Binding-site contacts:
Ligand atom C1 contacts residue LYS104 of chain 1.D at 3.6 Å.
Ligand atom C2 contacts residue LYS104 of chain 1.D at 3.6 Å.
Ligand atom C3 contacts residue ASP185 of chain 1.D at 3.7 Å.
Ligand atom O1 contacts residue ASP185 of chain 1.D at 3.9 Å.
Ligand atom C5 contacts residue TYR267 of chain 1.D at 3.6 Å (hydrophobic).
Ligand atom O3 contacts residue ASP185 of chain 1.D at 2.8 Å (salt-bridge).
Ligand atom O2 contacts residue NDP1 of chain 1.P at 3.5 Å.
Ligand atom O5 contacts residue TYR189 of chain 1.D at 3.2 Å (h-bond).
Ligand atom O6 contacts residue ILE186 of chain 1.D at 3.9 Å.
Ligand atom C1 contacts residue PHE163 of chain 1.D at 3.4 Å (hydrophobic).
Ligand atom O5 contacts residue NDP1 of chain 1.P at 3.8 Å.
Ligand atom O2 contacts residue ARG172 of chain 1.D at 3.1 Å (salt-bridge).
Ligand atom C6 contacts residue ASN248 of chain 1.D at 3.9 Å.
Ligand atom C1 contacts residue NDP1 of chain 1.P at 3.2 Å.
Ligand atom O4 contacts residue SER266 of chain 1.D at 3.7 Å.
Ligand atom C2 contacts residue PHE163 of chain 1.D at 3.6 Å (hydrophobic).
Ligand atom O1 contacts residue LYS104 of chain 1.D at 2.6 Å (salt-bridge).
Ligand atom O6 contacts residue ILE186 of chain 1.D at 3.8 Å.
Ligand atom C6 contacts residue TYR267 of chain 1.D at 3.9 Å (hydrophobic).
Ligand atom O5 contacts residue ARG132 of chain 1.D at 3.9 Å.
Ligand atom O6 contacts residue ASN248 of chain 1.D at 3.9 Å.
Ligand atom C6 contacts residue PRO263 of chain 1.D at 3.8 Å (hydrophobic).
Ligand atom O3 contacts residue PHE163 of chain 1.D at 3.4 Å.
Ligand atom C6 contacts residue ARG132 of chain 1.D at 3.8 Å.
Ligand atom C4 contacts residue PHE163 of chain 1.D at 4.1 Å (hydrophobic).
Ligand atom O2 contacts residue ASP185 of chain 1.D at 2.7 Å (salt-bridge).
Ligand atom O3 contacts residue ARG172 of chain 1.D at 3.6 Å (salt-bridge).
Ligand atom O6 contacts residue ASN248 of chain 1.D at 2.7 Å (h-bond).
Ligand atom O1 contacts residue TYR189 of chain 1.D at 2.5 Å (h-bond).
Ligand atom O5 contacts residue PHE163 of chain 1.D at 3.3 Å.
Ligand atom C1 contacts residue TYR189 of chain 1.D at 3.4 Å (hydrophobic).
Ligand atom C2 contacts residue ARG172 of chain 1.D at 4.1 Å.
Ligand atom O2 contacts residue LYS104 of chain 1.D at 3.2 Å (salt-bridge).
Ligand atom O6 contacts residue PRO263 of chain 1.D at 3.9 Å.
Ligand atom C6 contacts residue SER266 of chain 1.D at 3.9 Å.
Ligand atom O1 contacts residue NDP1 of chain 1.P at 3.1 Å.
Ligand atom C3 contacts residue ARG172 of chain 1.D at 4.0 Å.
Ligand atom C2 contacts residue ASP185 of chain 1.D at 3.5 Å.
Ligand atom C2 contacts residue NDP1 of chain 1.P at 4.0 Å.
Ligand atom C5 contacts residue NDP1 of chain 1.P at 4.1 Å.

Sequence of chain 1.D:
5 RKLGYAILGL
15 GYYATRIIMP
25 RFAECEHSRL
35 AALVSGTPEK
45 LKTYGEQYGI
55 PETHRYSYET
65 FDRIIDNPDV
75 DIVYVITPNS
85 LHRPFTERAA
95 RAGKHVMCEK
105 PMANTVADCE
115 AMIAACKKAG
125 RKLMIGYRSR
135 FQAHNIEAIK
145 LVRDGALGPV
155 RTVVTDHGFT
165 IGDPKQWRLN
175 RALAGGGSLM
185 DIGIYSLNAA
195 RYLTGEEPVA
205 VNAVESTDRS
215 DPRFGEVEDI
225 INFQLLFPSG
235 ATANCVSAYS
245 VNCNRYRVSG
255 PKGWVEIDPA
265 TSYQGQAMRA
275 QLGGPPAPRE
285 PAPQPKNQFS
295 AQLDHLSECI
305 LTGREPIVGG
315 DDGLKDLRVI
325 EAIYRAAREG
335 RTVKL

A protein and the small-molecule ligand that binds it are described below.
Small molecule (SMILES): OC[C@H]1O[C@H](O[C@H]2[C@H](O)[C@@H](O)[C@@H](O[C@H]3[C@H](O)[C@@H](O)[C@H](O)O[C@@H]3CO)O[C@@H]2CO)[C@H](O)[C@@H](O)[C@@H]1O